Sequence of chain 2.B:
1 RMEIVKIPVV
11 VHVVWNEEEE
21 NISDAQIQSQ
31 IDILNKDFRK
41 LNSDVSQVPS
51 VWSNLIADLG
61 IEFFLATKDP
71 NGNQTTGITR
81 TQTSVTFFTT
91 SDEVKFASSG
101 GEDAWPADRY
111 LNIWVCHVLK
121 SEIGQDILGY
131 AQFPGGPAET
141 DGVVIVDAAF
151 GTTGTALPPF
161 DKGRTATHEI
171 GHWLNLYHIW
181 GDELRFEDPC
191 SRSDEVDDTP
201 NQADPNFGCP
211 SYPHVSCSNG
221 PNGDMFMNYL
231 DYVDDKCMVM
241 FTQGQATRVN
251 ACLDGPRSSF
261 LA

Binding-site contacts:
Ligand atom NH1 contacts residue ASP234 of chain 2.B at 4.3 Å.
Ligand atom NH2 contacts residue ASP235 of chain 2.B at 2.4 Å (salt-bridge).
Ligand atom CD contacts residue LEU128 of chain 2.B at 4.2 Å (hydrophobic).
Ligand atom N contacts residue GLY129 of chain 2.B at 2.6 Å (h-bond).
Ligand atom NE contacts residue LEU128 of chain 2.B at 3.7 Å.
Ligand atom NE contacts residue THR165 of chain 2.B at 3.3 Å (h-bond).
Ligand atom CG contacts residue LEU128 of chain 2.B at 3.9 Å (hydrophobic).
Ligand atom C contacts residue VAL1 of chain 2.S at 1.3 Å (hydrophobic).
Ligand atom N contacts residue VAL1 of chain 2.S at 3.5 Å (h-bond).
Ligand atom CZ contacts residue THR165 of chain 2.B at 3.4 Å.
Ligand atom CA contacts residue TYR232 of chain 2.B at 3.9 Å (hydrophobic).
Ligand atom NH2 contacts residue THR165 of chain 2.B at 2.6 Å (h-bond).
Ligand atom CD contacts residue TYR232 of chain 2.B at 4.2 Å (hydrophobic).
Ligand atom O contacts residue LEU128 of chain 2.B at 2.7 Å (h-bond).
Ligand atom CB contacts residue GLU169 of chain 2.B at 3.5 Å.
Ligand atom N contacts residue GLU169 of chain 2.B at 2.7 Å (salt-bridge).
Ligand atom CG contacts residue VAL1 of chain 2.S at 3.3 Å (hydrophobic).
Ligand atom NH2 contacts residue ARG164 of chain 2.B at 3.7 Å.
Ligand atom NH1 contacts residue VAL233 of chain 2.B at 2.8 Å (h-bond).
Ligand atom CZ contacts residue LEU128 of chain 2.B at 4.1 Å (hydrophobic).
Ligand atom CZ contacts residue ASP235 of chain 2.B at 3.3 Å.
Ligand atom CZ contacts residue PHE160 of chain 2.B at 3.8 Å (hydrophobic).
Ligand atom O contacts residue GLY129 of chain 2.B at 3.7 Å.
Ligand atom CB contacts residue TYR232 of chain 2.B at 4.3 Å (hydrophobic).
Ligand atom C contacts residue LEU128 of chain 2.B at 3.9 Å (hydrophobic).
Ligand atom CB contacts residue HIS168 of chain 2.B at 4.0 Å.
Ligand atom O contacts residue ILE127 of chain 2.B at 3.5 Å.
Ligand atom CG contacts residue TYR232 of chain 2.B at 4.1 Å (hydrophobic).
Ligand atom CA contacts residue GLU169 of chain 2.B at 3.6 Å.
Ligand atom CB contacts residue VAL1 of chain 2.S at 3.4 Å (hydrophobic).
Ligand atom NH1 contacts residue PHE160 of chain 2.B at 3.9 Å.
Ligand atom CA contacts residue VAL1 of chain 2.S at 2.4 Å (hydrophobic).
Ligand atom CD contacts residue VAL1 of chain 2.S at 4.2 Å (hydrophobic).
Ligand atom NH2 contacts residue LEU128 of chain 2.B at 4.3 Å.
Ligand atom NH1 contacts residue ASP235 of chain 2.B at 3.4 Å (salt-bridge).
Ligand atom CZ contacts residue VAL233 of chain 2.B at 4.2 Å (hydrophobic).
Ligand atom CA contacts residue GLY129 of chain 2.B at 4.0 Å.
Ligand atom O contacts residue VAL1 of chain 2.S at 2.3 Å (h-bond).
Ligand atom NH2 contacts residue PHE160 of chain 2.B at 3.6 Å.
Ligand atom NH1 contacts residue MET238 of chain 2.B at 3.9 Å.

The small molecule below binds the protein below.
Small molecule (SMILES): NC(=[NH2+])NCCC[C@H](N)C(=O)O